Binding-site contacts:
Ligand atom F2 contacts residue HIS62 of chain 1.A at 3.4 Å.
Ligand atom C3 contacts residue PHE176 of chain 1.A at 3.8 Å (hydrophobic).
Ligand atom N1 contacts residue CO1 of chain 1.C at 2.7 Å.
Ligand atom N2 contacts residue GLU203 of chain 1.A at 3.7 Å.
Ligand atom C2 contacts residue HIS170 of chain 1.A at 3.7 Å.
Ligand atom C6 contacts residue CYS69 of chain 1.A at 3.8 Å (hydrophobic).
Ligand atom N2 contacts residue CO1 of chain 1.B at 3.4 Å.
Ligand atom N4 contacts residue CO1 of chain 1.B at 3.0 Å.
Ligand atom N6 contacts residue PHE176 of chain 1.A at 3.8 Å.
Ligand atom N1 contacts residue ASP96 of chain 1.A at 3.8 Å.
Ligand atom C7 contacts residue HIS78 of chain 1.A at 3.6 Å.
Ligand atom N1 contacts residue HIS170 of chain 1.A at 3.3 Å (h-bond).
Ligand atom C5 contacts residue TYR61 of chain 1.A at 3.8 Å (hydrophobic).
Ligand atom N4 contacts residue CO1 of chain 1.C at 1.8 Å.
Ligand atom N5 contacts residue CYS58 of chain 1.A at 3.7 Å.
Ligand atom F2 contacts residue TYR61 of chain 1.A at 3.7 Å.
Ligand atom C1 contacts residue PHE176 of chain 1.A at 3.8 Å (hydrophobic).
Ligand atom C7 contacts residue TYR61 of chain 1.A at 3.8 Å (hydrophobic).
Ligand atom F2 contacts residue TRP220 of chain 1.A at 3.5 Å.
Ligand atom N1 contacts residue CO1 of chain 1.B at 2.0 Å.
Ligand atom N5 contacts residue ASP96 of chain 1.A at 3.2 Å (salt-bridge).
Ligand atom N1 contacts residue GLU203 of chain 1.A at 3.1 Å (salt-bridge).
Ligand atom N3 contacts residue HIS78 of chain 1.A at 3.6 Å (h-bond).
Ligand atom N4 contacts residue GLU234 of chain 1.A at 3.4 Å (salt-bridge).
Ligand atom N1 contacts residue ASP107 of chain 1.A at 3.0 Å (salt-bridge).
Ligand atom C3 contacts residue CO1 of chain 1.C at 2.9 Å.
Ligand atom N5 contacts residue CO1 of chain 1.C at 3.3 Å.
Ligand atom C2 contacts residue CO1 of chain 1.B at 3.0 Å.
Ligand atom N2 contacts residue HIS177 of chain 1.A at 2.9 Å (h-bond).
Ligand atom F1 contacts residue TRP220 of chain 1.A at 3.4 Å.
Ligand atom C3 contacts residue ASP96 of chain 1.A at 3.2 Å.
Ligand atom C2 contacts residue HIS177 of chain 1.A at 3.5 Å.
Ligand atom N4 contacts residue ASP107 of chain 1.A at 3.0 Å (salt-bridge).
Ligand atom N1 contacts residue GLU234 of chain 1.A at 3.4 Å (salt-bridge).
Ligand atom C8 contacts residue TYR61 of chain 1.A at 3.8 Å (hydrophobic).
Ligand atom F1 contacts residue HIS78 of chain 1.A at 3.5 Å.
Ligand atom N4 contacts residue ASP96 of chain 1.A at 2.9 Å (salt-bridge).
Ligand atom C5 contacts residue TRP220 of chain 1.A at 3.5 Å (hydrophobic).
Ligand atom N2 contacts residue HIS170 of chain 1.A at 3.5 Å (h-bond).
Ligand atom C9 contacts residue TYR64 of chain 1.A at 3.5 Å (hydrophobic).

Sequence of chain 1.A:
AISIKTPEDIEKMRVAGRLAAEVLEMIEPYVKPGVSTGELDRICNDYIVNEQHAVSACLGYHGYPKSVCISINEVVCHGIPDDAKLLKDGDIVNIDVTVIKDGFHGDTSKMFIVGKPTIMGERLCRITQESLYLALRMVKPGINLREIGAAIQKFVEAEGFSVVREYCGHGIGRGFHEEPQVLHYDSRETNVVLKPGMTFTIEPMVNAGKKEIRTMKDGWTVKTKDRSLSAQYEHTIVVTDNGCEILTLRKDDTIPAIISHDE

The protein below binds the small molecule below.
Small molecule (SMILES): N=C1N=NC(N)=C1/N=N/c1cccc(C(F)(F)F)c1